A small-molecule ligand and the protein it binds are described below.
Small molecule (SMILES): CC(C)C[C@H](NC(=O)[C@@H](NC(=O)[C@H](C)NC(=O)OCc1ccccc1)C(C)C)C(=O)N[C@H](C=N)CCC(N)=O

Binding-site contacts:
Ligand atom C1 contacts residue THR190 of chain 1.B at 3.5 Å.
Ligand atom O contacts residue MET165 of chain 1.B at 3.3 Å.
Ligand atom NF contacts residue CYS145 of chain 1.B at 2.5 Å (h-bond).
Ligand atom CB contacts residue GLN192 of chain 1.B at 3.6 Å.
Ligand atom O contacts residue GLN189 of chain 1.B at 3.5 Å.
Ligand atom C2 contacts residue PRO168 of chain 1.B at 3.3 Å (hydrophobic).
Ligand atom NE contacts residue LEU141 of chain 1.B at 3.3 Å (h-bond).
Ligand atom CA contacts residue HIS164 of chain 1.B at 3.7 Å.
Ligand atom O contacts residue GLU166 of chain 1.B at 3.1 Å (salt-bridge).
Ligand atom OE contacts residue HIS163 of chain 1.B at 2.8 Å (h-bond).
Ligand atom C4 contacts residue PRO168 of chain 1.B at 3.4 Å (hydrophobic).
Ligand atom OE contacts residue PHE140 of chain 1.B at 3.7 Å.
Ligand atom OE contacts residue GLU166 of chain 1.B at 3.4 Å.
Ligand atom CA contacts residue CYS145 of chain 1.B at 2.7 Å (hydrophobic).
Ligand atom C8 contacts residue PRO168 of chain 1.B at 3.8 Å (hydrophobic).
Ligand atom OE contacts residue HIS172 of chain 1.B at 3.8 Å.
Ligand atom CG contacts residue LEU141 of chain 1.B at 3.6 Å (hydrophobic).
Ligand atom C5 contacts residue LEU167 of chain 1.B at 3.3 Å (hydrophobic).
Ligand atom C3 contacts residue PRO168 of chain 1.B at 3.4 Å (hydrophobic).
Ligand atom C contacts residue CYS145 of chain 1.B at 1.7 Å (hydrophobic).
Ligand atom C contacts residue GLU166 of chain 1.B at 3.8 Å.
Ligand atom CD2 contacts residue HIS164 of chain 1.B at 3.7 Å.
Ligand atom N contacts residue THR190 of chain 1.B at 2.8 Å (h-bond).
Ligand atom CD2 contacts residue HIS41 of chain 1.B at 3.7 Å.
Ligand atom CA contacts residue GLU166 of chain 1.B at 3.8 Å.
Ligand atom NF contacts residue GLY143 of chain 1.B at 3.5 Å (h-bond).
Ligand atom NF contacts residue SER144 of chain 1.B at 3.6 Å.
Ligand atom C4 contacts residue LEU167 of chain 1.B at 3.4 Å (hydrophobic).
Ligand atom N contacts residue HIS164 of chain 1.B at 3.0 Å (h-bond).
Ligand atom O1 contacts residue THR190 of chain 1.B at 3.4 Å (h-bond).
Ligand atom N contacts residue CYS145 of chain 1.B at 3.0 Å (h-bond).
Ligand atom NE contacts residue PHE140 of chain 1.B at 3.1 Å (h-bond).
Ligand atom CB contacts residue CYS145 of chain 1.B at 3.2 Å (hydrophobic).
Ligand atom N contacts residue GLU166 of chain 1.B at 2.9 Å (salt-bridge).
Ligand atom CA contacts residue GLN189 of chain 1.B at 3.8 Å.
Ligand atom O2 contacts residue PRO168 of chain 1.B at 3.3 Å.
Ligand atom N contacts residue GLN189 of chain 1.B at 3.3 Å (h-bond).
Ligand atom C5 contacts residue GLU166 of chain 1.B at 3.6 Å.
Ligand atom C4 contacts residue GLU166 of chain 1.B at 3.3 Å.
Ligand atom CD contacts residue LEU141 of chain 1.B at 3.6 Å (hydrophobic).

Sequence of chain 1.B:
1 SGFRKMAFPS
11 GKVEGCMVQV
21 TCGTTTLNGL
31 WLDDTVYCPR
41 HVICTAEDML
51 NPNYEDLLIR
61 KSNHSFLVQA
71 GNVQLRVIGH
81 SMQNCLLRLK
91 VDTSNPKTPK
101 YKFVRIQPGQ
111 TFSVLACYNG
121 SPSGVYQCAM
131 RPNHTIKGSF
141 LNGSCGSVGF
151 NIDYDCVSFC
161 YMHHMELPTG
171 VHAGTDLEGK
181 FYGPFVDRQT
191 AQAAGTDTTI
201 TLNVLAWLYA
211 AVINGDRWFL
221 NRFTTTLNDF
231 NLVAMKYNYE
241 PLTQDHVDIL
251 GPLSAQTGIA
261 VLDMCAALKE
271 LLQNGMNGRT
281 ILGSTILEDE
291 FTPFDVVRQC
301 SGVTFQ

Sequence of chain 1.A:
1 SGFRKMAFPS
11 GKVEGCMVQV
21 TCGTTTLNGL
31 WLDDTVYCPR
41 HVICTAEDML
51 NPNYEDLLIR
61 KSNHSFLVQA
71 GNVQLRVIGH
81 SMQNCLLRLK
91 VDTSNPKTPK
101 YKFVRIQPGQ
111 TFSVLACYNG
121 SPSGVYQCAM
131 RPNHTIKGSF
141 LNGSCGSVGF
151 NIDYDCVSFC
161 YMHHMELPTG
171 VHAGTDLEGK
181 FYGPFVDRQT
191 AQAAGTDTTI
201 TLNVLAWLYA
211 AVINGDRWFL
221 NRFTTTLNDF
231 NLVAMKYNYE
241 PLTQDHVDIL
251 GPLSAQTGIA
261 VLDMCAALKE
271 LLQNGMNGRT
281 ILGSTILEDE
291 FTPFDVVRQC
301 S